Binding-site contacts:
Ligand atom C14 contacts residue GLY53 of chain 1.A at 3.5 Å.
Ligand atom N6 contacts residue ASP185 of chain 1.A at 2.9 Å (salt-bridge).
Ligand atom C18 contacts residue ALA124 of chain 1.A at 3.7 Å (hydrophobic).
Ligand atom C14 contacts residue THR52 of chain 1.A at 3.4 Å.
Ligand atom N19 contacts residue ALA124 of chain 1.A at 3.0 Å (h-bond).
Ligand atom C15 contacts residue THR52 of chain 1.A at 3.4 Å.
Ligand atom C12 contacts residue LYS73 of chain 1.A at 3.9 Å.
Ligand atom N19 contacts residue TYR123 of chain 1.A at 3.7 Å.
Ligand atom C23 contacts residue THR184 of chain 1.A at 3.8 Å.
Ligand atom C14 contacts residue ARG57 of chain 1.A at 3.7 Å.
Ligand atom C2 contacts residue THR184 of chain 1.A at 3.8 Å.
Ligand atom C3 contacts residue ASP185 of chain 1.A at 3.5 Å.
Ligand atom C5 contacts residue GLU128 of chain 1.A at 3.4 Å.
Ligand atom C24 contacts residue ALA71 of chain 1.A at 3.8 Å (hydrophobic).
Ligand atom CL1 contacts residue ARG57 of chain 1.A at 3.7 Å.
Ligand atom C18 contacts residue LEU50 of chain 1.A at 3.8 Å (hydrophobic).
Ligand atom N17 contacts residue MET174 of chain 1.A at 3.6 Å.
Ligand atom C15 contacts residue GLY51 of chain 1.A at 3.5 Å.
Ligand atom C15 contacts residue VAL58 of chain 1.A at 3.8 Å (hydrophobic).
Ligand atom N21 contacts residue ALA71 of chain 1.A at 3.5 Å.
Ligand atom CL1 contacts residue LEU75 of chain 1.A at 3.3 Å.
Ligand atom N19 contacts residue ALA71 of chain 1.A at 3.5 Å.
Ligand atom C22 contacts residue GLU122 of chain 1.A at 3.6 Å.
Ligand atom C2 contacts residue ASP185 of chain 1.A at 3.8 Å.
Ligand atom N1 contacts residue VAL58 of chain 1.A at 3.8 Å.
Ligand atom N6 contacts residue ASN172 of chain 1.A at 3.2 Å (h-bond).
Ligand atom C14 contacts residue VAL58 of chain 1.A at 3.6 Å (hydrophobic).
Ligand atom CL1 contacts residue LYS73 of chain 1.A at 3.7 Å.
Ligand atom C20 contacts residue GLU122 of chain 1.A at 3.7 Å.
Ligand atom CL1 contacts residue GLY56 of chain 1.A at 3.6 Å.
Ligand atom C22 contacts residue THR105 of chain 1.A at 3.5 Å.
Ligand atom C9 contacts residue THR52 of chain 1.A at 3.9 Å.
Ligand atom N6 contacts residue GLU171 of chain 1.A at 2.8 Å (salt-bridge).
Ligand atom N21 contacts residue GLU122 of chain 1.A at 2.7 Å (salt-bridge).
Ligand atom C13 contacts residue ASP185 of chain 1.A at 3.7 Å.
Ligand atom C18 contacts residue PHE328 of chain 1.A at 3.8 Å (hydrophobic).
Ligand atom C5 contacts residue GLU171 of chain 1.A at 3.5 Å.
Ligand atom C20 contacts residue ALA71 of chain 1.A at 3.3 Å (hydrophobic).
Ligand atom C10 contacts residue ASP185 of chain 1.A at 3.3 Å.
Ligand atom C18 contacts residue TYR123 of chain 1.A at 3.8 Å (hydrophobic).

Sequence of chain 1.A:
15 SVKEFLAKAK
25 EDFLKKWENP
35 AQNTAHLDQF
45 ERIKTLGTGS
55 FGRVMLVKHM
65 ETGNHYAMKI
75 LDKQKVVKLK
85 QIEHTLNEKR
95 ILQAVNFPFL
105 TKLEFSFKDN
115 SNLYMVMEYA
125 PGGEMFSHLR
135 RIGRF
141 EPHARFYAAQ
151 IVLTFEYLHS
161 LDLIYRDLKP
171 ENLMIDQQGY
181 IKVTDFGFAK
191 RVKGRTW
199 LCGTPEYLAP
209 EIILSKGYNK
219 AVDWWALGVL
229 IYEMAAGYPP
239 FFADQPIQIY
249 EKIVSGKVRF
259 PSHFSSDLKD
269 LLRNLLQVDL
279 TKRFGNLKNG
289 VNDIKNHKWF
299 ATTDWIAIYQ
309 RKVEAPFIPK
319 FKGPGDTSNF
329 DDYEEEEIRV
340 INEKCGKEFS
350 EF

A protein and the small-molecule ligand that binds it are described below.
Small molecule (SMILES): NCC1(Cc2ccc(Cl)cc2)CCN(c2ncnc3[nH]ccc23)CC1